A small-molecule ligand and the protein it binds are described below.
Small molecule (SMILES): N[C@@H](CCC(=O)O)C(=O)O

Sequence of chain 1.B:
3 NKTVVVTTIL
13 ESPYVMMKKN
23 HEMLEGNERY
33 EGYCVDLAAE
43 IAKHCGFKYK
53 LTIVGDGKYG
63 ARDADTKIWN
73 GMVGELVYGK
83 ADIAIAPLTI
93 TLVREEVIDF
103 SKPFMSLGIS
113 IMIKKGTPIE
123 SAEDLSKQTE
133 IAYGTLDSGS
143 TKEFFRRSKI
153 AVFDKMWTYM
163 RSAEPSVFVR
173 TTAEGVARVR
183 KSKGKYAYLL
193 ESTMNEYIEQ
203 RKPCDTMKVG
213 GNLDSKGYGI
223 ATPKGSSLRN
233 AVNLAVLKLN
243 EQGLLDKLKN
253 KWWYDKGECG

Binding-site contacts:
Ligand atom OE2 contacts residue SER142 of chain 1.B at 3.3 Å (h-bond).
Ligand atom OXT contacts residue THR91 of chain 1.B at 2.9 Å (h-bond).
Ligand atom O contacts residue GLY141 of chain 1.B at 3.2 Å.
Ligand atom O contacts residue TYR61 of chain 1.B at 3.3 Å.
Ligand atom CB contacts residue TYR61 of chain 1.B at 3.5 Å (hydrophobic).
Ligand atom OE2 contacts residue LEU138 of chain 1.B at 4.1 Å.
Ligand atom C contacts residue ARG96 of chain 1.B at 3.5 Å.
Ligand atom O contacts residue SER142 of chain 1.B at 2.9 Å (h-bond).
Ligand atom OE1 contacts residue LEU192 of chain 1.B at 4.3 Å.
Ligand atom N contacts residue THR91 of chain 1.B at 2.9 Å (h-bond).
Ligand atom C contacts residue TYR61 of chain 1.B at 3.6 Å (hydrophobic).
Ligand atom CA contacts residue SER142 of chain 1.B at 3.3 Å.
Ligand atom CB contacts residue LEU138 of chain 1.B at 4.0 Å (hydrophobic).
Ligand atom CA contacts residue GLU193 of chain 1.B at 3.3 Å.
Ligand atom OE2 contacts residue THR143 of chain 1.B at 3.1 Å (h-bond).
Ligand atom OXT contacts residue SER142 of chain 1.B at 4.1 Å.
Ligand atom CA contacts residue PRO89 of chain 1.B at 4.0 Å (hydrophobic).
Ligand atom OXT contacts residue LEU90 of chain 1.B at 3.5 Å.
Ligand atom CD contacts residue LEU138 of chain 1.B at 4.0 Å (hydrophobic).
Ligand atom CD contacts residue GLU193 of chain 1.B at 3.8 Å.
Ligand atom OE2 contacts residue GLY141 of chain 1.B at 3.7 Å.
Ligand atom OXT contacts residue ARG96 of chain 1.B at 2.8 Å (salt-bridge).
Ligand atom N contacts residue TYR220 of chain 1.B at 3.6 Å.
Ligand atom CB contacts residue GLU193 of chain 1.B at 3.9 Å.
Ligand atom CG contacts residue GLU193 of chain 1.B at 3.4 Å.
Ligand atom N contacts residue TYR61 of chain 1.B at 4.0 Å.
Ligand atom C contacts residue THR91 of chain 1.B at 3.7 Å.
Ligand atom CD contacts residue THR143 of chain 1.B at 3.2 Å.
Ligand atom N contacts residue PRO89 of chain 1.B at 2.8 Å (h-bond).
Ligand atom CA contacts residue THR91 of chain 1.B at 3.4 Å.
Ligand atom N contacts residue GLU193 of chain 1.B at 2.7 Å (salt-bridge).
Ligand atom OXT contacts residue TYR61 of chain 1.B at 3.5 Å.
Ligand atom CG contacts residue LEU138 of chain 1.B at 3.7 Å (hydrophobic).
Ligand atom OE1 contacts residue GLU193 of chain 1.B at 3.7 Å.
Ligand atom N contacts residue SER142 of chain 1.B at 4.1 Å.
Ligand atom CA contacts residue TYR61 of chain 1.B at 4.0 Å (hydrophobic).
Ligand atom OE1 contacts residue THR143 of chain 1.B at 2.6 Å (h-bond).
Ligand atom OXT contacts residue PRO89 of chain 1.B at 3.7 Å.
Ligand atom C contacts residue SER142 of chain 1.B at 3.5 Å.
Ligand atom O contacts residue ARG96 of chain 1.B at 2.8 Å (salt-bridge).